This small molecule binds to this protein.
Small molecule (SMILES): OCCCO

Sequence of chain 1.C:
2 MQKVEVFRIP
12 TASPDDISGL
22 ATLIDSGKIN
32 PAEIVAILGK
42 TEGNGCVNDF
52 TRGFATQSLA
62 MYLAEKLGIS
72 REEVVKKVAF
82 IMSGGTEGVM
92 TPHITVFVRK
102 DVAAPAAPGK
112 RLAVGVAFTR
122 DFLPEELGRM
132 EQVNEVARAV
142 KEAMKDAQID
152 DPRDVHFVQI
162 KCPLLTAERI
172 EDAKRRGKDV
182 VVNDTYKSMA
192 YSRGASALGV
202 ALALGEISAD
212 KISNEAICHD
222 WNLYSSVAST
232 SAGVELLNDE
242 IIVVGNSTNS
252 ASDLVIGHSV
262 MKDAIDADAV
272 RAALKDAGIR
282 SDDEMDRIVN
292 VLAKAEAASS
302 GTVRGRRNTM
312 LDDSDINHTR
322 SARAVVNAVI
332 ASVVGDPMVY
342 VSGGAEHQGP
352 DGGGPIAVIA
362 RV

Binding-site contacts:
Ligand atom C3 contacts residue ASP313 of chain 1.A at 3.4 Å.
Ligand atom O3 contacts residue ARG308 of chain 1.A at 4.4 Å.
Ligand atom C3 contacts residue ARG308 of chain 1.A at 3.7 Å.
Ligand atom C2 contacts residue ASP313 of chain 1.A at 4.1 Å.
Ligand atom O3 contacts residue ASP313 of chain 1.A at 3.7 Å.
Ligand atom C1 contacts residue ARG308 of chain 1.A at 4.2 Å.
Ligand atom C3 contacts residue ALA13 of chain 1.C at 4.4 Å (hydrophobic).

Sequence of chain 1.A:
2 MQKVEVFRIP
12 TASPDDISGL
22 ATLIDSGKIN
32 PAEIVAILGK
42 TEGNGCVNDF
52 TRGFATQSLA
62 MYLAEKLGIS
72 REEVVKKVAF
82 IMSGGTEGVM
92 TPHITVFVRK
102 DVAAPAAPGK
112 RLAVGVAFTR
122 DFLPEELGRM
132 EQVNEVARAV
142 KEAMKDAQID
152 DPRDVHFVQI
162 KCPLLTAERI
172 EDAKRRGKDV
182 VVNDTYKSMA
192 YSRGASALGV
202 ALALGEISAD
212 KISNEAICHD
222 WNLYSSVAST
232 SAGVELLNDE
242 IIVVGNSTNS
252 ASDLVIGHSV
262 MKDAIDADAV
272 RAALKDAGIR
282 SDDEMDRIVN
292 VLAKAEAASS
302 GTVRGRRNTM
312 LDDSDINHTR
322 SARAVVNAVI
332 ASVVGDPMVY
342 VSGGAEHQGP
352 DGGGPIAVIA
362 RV